Sequence of chain 1.A:
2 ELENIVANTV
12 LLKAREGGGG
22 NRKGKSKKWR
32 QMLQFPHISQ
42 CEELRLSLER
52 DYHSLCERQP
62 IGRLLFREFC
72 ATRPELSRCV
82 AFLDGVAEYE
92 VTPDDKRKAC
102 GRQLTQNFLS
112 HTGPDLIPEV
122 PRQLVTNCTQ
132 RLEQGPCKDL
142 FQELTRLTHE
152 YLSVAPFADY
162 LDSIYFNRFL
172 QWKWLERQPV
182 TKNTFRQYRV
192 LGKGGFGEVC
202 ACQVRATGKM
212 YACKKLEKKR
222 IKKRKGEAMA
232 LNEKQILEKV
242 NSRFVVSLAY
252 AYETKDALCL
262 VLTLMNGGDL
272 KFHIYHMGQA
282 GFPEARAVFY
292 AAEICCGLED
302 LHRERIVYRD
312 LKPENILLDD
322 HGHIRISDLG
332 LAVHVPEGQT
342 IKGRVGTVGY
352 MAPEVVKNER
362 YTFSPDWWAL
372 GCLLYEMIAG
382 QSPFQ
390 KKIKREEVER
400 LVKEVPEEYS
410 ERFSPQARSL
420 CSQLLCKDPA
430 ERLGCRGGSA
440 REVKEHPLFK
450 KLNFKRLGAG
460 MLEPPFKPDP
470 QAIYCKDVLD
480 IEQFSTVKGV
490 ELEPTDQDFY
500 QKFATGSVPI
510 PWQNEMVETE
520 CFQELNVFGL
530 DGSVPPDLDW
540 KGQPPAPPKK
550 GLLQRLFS

A small-molecule ligand and the protein it binds are described below.
Small molecule (SMILES): C[C@@H](O)[C@@H](C)O

Sequence of chain 1.B:
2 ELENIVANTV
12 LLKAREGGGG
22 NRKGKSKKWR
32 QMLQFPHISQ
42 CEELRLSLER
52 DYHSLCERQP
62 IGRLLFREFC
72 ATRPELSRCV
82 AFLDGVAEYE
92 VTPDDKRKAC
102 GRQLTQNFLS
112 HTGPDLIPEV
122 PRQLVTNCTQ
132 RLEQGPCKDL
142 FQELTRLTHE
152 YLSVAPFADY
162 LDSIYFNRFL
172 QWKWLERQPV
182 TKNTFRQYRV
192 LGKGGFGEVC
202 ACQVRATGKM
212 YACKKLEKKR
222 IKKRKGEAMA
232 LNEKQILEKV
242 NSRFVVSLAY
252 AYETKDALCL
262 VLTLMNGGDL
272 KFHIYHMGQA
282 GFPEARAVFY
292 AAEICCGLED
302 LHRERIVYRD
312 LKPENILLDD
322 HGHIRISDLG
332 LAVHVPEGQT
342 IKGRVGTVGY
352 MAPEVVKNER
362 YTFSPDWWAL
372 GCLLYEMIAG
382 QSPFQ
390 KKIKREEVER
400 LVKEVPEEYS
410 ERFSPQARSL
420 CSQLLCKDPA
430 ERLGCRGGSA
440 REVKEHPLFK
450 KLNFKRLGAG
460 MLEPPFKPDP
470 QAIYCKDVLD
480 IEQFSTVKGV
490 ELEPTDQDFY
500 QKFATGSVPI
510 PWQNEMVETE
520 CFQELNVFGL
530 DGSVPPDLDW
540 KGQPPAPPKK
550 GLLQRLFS

Binding-site contacts:
Ligand atom C4 contacts residue PHE67 of chain 1.A at 4.2 Å (hydrophobic).
Ligand atom C1 contacts residue ARG68 of chain 1.A at 4.0 Å.
Ligand atom O6 contacts residue CYS57 of chain 1.A at 3.9 Å.
Ligand atom C2 contacts residue ARG68 of chain 1.A at 4.3 Å.
Ligand atom C2 contacts residue CYS57 of chain 1.A at 4.3 Å (hydrophobic).
Ligand atom C4 contacts residue CYS57 of chain 1.A at 3.4 Å (hydrophobic).
Ligand atom C3 contacts residue TYR53 of chain 1.A at 4.4 Å (hydrophobic).
Ligand atom C1 contacts residue ARG64 of chain 1.A at 4.4 Å.
Ligand atom O6 contacts residue GLU58 of chain 1.A at 3.8 Å.
Ligand atom O6 contacts residue HIS150 of chain 1.A at 4.2 Å.
Ligand atom O6 contacts residue ARG64 of chain 1.A at 3.1 Å (salt-bridge).
Ligand atom C4 contacts residue TYR53 of chain 1.A at 3.5 Å (hydrophobic).
Ligand atom C1 contacts residue PHE67 of chain 1.A at 4.2 Å (hydrophobic).
Ligand atom C3 contacts residue CYS57 of chain 1.A at 4.0 Å (hydrophobic).
Ligand atom C3 contacts residue HIS150 of chain 1.A at 4.2 Å.
Ligand atom O5 contacts residue ASP85 of chain 1.A at 4.5 Å.
Ligand atom C4 contacts residue HIS150 of chain 1.A at 4.4 Å.
Ligand atom C3 contacts residue GLU58 of chain 1.A at 4.4 Å.
Ligand atom C3 contacts residue ARG64 of chain 1.A at 3.7 Å.
Ligand atom C1 contacts residue VAL81 of chain 1.A at 4.0 Å (hydrophobic).
Ligand atom C4 contacts residue GLU58 of chain 1.A at 3.9 Å.
Ligand atom O5 contacts residue ARG68 of chain 1.A at 3.9 Å.
Ligand atom C2 contacts residue ARG64 of chain 1.A at 3.2 Å.
Ligand atom O6 contacts residue TRP539 of chain 1.B at 4.3 Å.
Ligand atom O5 contacts residue ARG64 of chain 1.A at 2.6 Å (salt-bridge).